This small molecule binds to this protein.
Small molecule (SMILES): CC(=O)N[C@@H]1[C@@H](O)[C@H](O)[C@@H](CO)O[C@H]1O

Binding-site contacts:
Ligand atom C2 contacts residue ASN151 of chain 1.E at 2.4 Å.
Ligand atom C1 contacts residue ASN151 of chain 1.E at 1.4 Å.
Ligand atom C1 contacts residue GLU179 of chain 1.E at 4.0 Å.
Ligand atom N2 contacts residue ASN151 of chain 1.E at 2.9 Å (h-bond).
Ligand atom O5 contacts residue GLU179 of chain 1.E at 4.0 Å.
Ligand atom C5 contacts residue SER153 of chain 1.E at 4.5 Å.
Ligand atom C2 contacts residue GLU179 of chain 1.E at 4.3 Å.
Ligand atom C3 contacts residue ASN151 of chain 1.E at 3.8 Å.
Ligand atom C7 contacts residue ASN151 of chain 1.E at 3.2 Å.
Ligand atom O7 contacts residue GLU179 of chain 1.E at 3.8 Å.
Ligand atom O5 contacts residue TYR154 of chain 1.E at 4.5 Å.
Ligand atom O7 contacts residue HIS178 of chain 1.E at 4.1 Å.
Ligand atom O5 contacts residue SER153 of chain 1.E at 3.8 Å.
Ligand atom C8 contacts residue ASN151 of chain 1.E at 3.7 Å.
Ligand atom O7 contacts residue ASN151 of chain 1.E at 3.1 Å (h-bond).
Ligand atom C5 contacts residue ASN151 of chain 1.E at 3.6 Å.
Ligand atom O5 contacts residue ASN151 of chain 1.E at 2.3 Å (h-bond).
Ligand atom O6 contacts residue SER153 of chain 1.E at 3.5 Å (h-bond).
Ligand atom O6 contacts residue TYR154 of chain 1.E at 3.4 Å (h-bond).
Ligand atom C4 contacts residue ASN151 of chain 1.E at 4.2 Å.
Ligand atom C1 contacts residue SER153 of chain 1.E at 4.2 Å.

Sequence of chain 1.E:
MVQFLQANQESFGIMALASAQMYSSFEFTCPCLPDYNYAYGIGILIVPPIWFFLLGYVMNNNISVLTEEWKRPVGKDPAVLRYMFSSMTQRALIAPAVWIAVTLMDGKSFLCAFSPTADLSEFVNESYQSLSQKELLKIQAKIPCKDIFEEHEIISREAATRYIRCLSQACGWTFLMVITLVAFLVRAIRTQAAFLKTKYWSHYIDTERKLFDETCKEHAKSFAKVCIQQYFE